Binding-site contacts:
Ligand atom OD2 contacts residue ARG45 of chain 1.BA at 3.8 Å.
Ligand atom O contacts residue THR1 of chain 1.BA at 3.3 Å (h-bond).
Ligand atom CB contacts residue GLY47 of chain 1.BA at 3.7 Å.
Ligand atom CG contacts residue LYS33 of chain 1.BA at 3.9 Å.
Ligand atom C3 contacts residue SER168 of chain 1.BA at 3.8 Å.
Ligand atom CG contacts residue THR1 of chain 1.BA at 3.9 Å.
Ligand atom CD1 contacts residue HIS114 of chain 1.V at 3.7 Å.
Ligand atom C1 contacts residue SER129 of chain 1.BA at 3.5 Å.
Ligand atom OD1 contacts residue ARG19 of chain 1.BA at 3.4 Å (salt-bridge).
Ligand atom CD2 contacts residue THR21 of chain 1.BA at 3.9 Å.
Ligand atom CB contacts residue THR1 of chain 1.BA at 2.7 Å.
Ligand atom O contacts residue ALA49 of chain 1.BA at 3.1 Å (h-bond).
Ligand atom O contacts residue SER48 of chain 1.BA at 3.7 Å.
Ligand atom C contacts residue THR21 of chain 1.BA at 3.8 Å.
Ligand atom N contacts residue GLY47 of chain 1.BA at 2.9 Å (h-bond).
Ligand atom OD2 contacts residue ALA49 of chain 1.BA at 3.9 Å.
Ligand atom O contacts residue GLY47 of chain 1.BA at 2.9 Å (h-bond).
Ligand atom C contacts residue GLY47 of chain 1.BA at 3.4 Å.
Ligand atom CA contacts residue THR1 of chain 1.BA at 2.3 Å.
Ligand atom C3 contacts residue THR1 of chain 1.BA at 2.5 Å.
Ligand atom N contacts residue THR21 of chain 1.BA at 3.3 Å (h-bond).
Ligand atom N contacts residue THR1 of chain 1.BA at 3.6 Å.
Ligand atom C1 contacts residue THR1 of chain 1.BA at 2.5 Å.
Ligand atom O contacts residue THR20 of chain 1.BA at 3.2 Å.
Ligand atom C2 contacts residue THR1 of chain 1.BA at 1.5 Å.
Ligand atom O contacts residue SER46 of chain 1.BA at 3.4 Å.
Ligand atom C contacts residue THR1 of chain 1.BA at 1.4 Å.
Ligand atom CA contacts residue THR21 of chain 1.BA at 3.3 Å.
Ligand atom CA contacts residue GLY47 of chain 1.BA at 3.2 Å.
Ligand atom CB contacts residue THR20 of chain 1.BA at 3.8 Å.
Ligand atom O contacts residue THR1 of chain 1.BA at 2.2 Å (h-bond).
Ligand atom CD2 contacts residue THR22 of chain 1.BA at 3.2 Å.
Ligand atom CB contacts residue THR21 of chain 1.BA at 3.6 Å.
Ligand atom O contacts residue THR21 of chain 1.BA at 3.4 Å (h-bond).
Ligand atom O contacts residue GLY47 of chain 1.BA at 3.6 Å.
Ligand atom CA contacts residue GLY47 of chain 1.BA at 3.8 Å.
Ligand atom CB contacts residue GLY47 of chain 1.BA at 3.7 Å.
Ligand atom CH3 contacts residue HIS116 of chain 1.V at 3.8 Å.
Ligand atom OD1 contacts residue THR20 of chain 1.BA at 3.0 Å (h-bond).
Ligand atom OD1 contacts residue LYS33 of chain 1.BA at 3.5 Å.

Sequence of chain 1.V:
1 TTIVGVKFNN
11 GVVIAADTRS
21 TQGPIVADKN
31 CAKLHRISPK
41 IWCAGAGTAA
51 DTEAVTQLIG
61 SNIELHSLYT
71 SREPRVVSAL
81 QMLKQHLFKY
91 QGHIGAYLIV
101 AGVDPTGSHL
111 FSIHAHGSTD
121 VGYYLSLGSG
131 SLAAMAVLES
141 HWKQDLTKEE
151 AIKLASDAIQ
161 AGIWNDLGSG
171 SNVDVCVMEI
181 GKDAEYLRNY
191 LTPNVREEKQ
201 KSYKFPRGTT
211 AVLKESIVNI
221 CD

Sequence of chain 1.BA:
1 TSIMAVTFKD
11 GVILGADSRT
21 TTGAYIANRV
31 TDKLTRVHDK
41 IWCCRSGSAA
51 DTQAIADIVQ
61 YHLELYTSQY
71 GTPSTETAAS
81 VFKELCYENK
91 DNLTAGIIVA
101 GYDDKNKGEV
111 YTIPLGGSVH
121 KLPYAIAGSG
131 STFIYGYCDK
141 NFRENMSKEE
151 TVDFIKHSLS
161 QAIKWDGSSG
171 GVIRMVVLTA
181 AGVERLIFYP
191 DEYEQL

This small molecule binds to this protein.
Small molecule (SMILES): CC(=O)N[C@@H](CC(C)C)C(=O)N[C@@H](C)C(=O)N[C@@H](CC(=O)O)[C@@H](O)[C@H](C)CO